Binding-site contacts:
Ligand atom C2 contacts residue GLU290 of chain 1.A at 3.4 Å.
Ligand atom C2 contacts residue GLN334 of chain 1.A at 4.1 Å.
Ligand atom C3 contacts residue LYS300 of chain 1.A at 3.7 Å.
Ligand atom O3 contacts residue GLN334 of chain 1.A at 3.7 Å.
Ligand atom O6 contacts residue PHE72 of chain 1.A at 3.7 Å.
Ligand atom O2 contacts residue ARG201 of chain 1.A at 3.5 Å (salt-bridge).
Ligand atom O5 contacts residue LEU336 of chain 1.A at 3.8 Å.
Ligand atom C1 contacts residue HIS39 of chain 1.A at 3.8 Å.
Ligand atom O3 contacts residue ARG201 of chain 1.A at 3.6 Å (salt-bridge).
Ligand atom C3 contacts residue GLU206 of chain 1.A at 3.7 Å.
Ligand atom C2 contacts residue LYS300 of chain 1.A at 3.6 Å.
Ligand atom O2 contacts residue LYS300 of chain 1.A at 3.0 Å (salt-bridge).
Ligand atom C6 contacts residue PHE72 of chain 1.A at 3.6 Å (hydrophobic).
Ligand atom C6 contacts residue HIS39 of chain 1.A at 3.4 Å.
Ligand atom O3 contacts residue GLU206 of chain 1.A at 2.6 Å (salt-bridge).
Ligand atom C2 contacts residue LYS197 of chain 1.A at 3.7 Å.
Ligand atom C6 contacts residue TYR169 of chain 1.A at 3.6 Å (hydrophobic).
Ligand atom O2 contacts residue GLU206 of chain 1.A at 2.8 Å (salt-bridge).
Ligand atom O5 contacts residue HIS39 of chain 1.A at 3.0 Å.
Ligand atom O3 contacts residue VAL298 of chain 1.A at 4.0 Å.
Ligand atom O5 contacts residue TYR169 of chain 1.A at 3.7 Å.
Ligand atom O3 contacts residue LYS197 of chain 1.A at 3.0 Å (salt-bridge).
Ligand atom O2 contacts residue GLN334 of chain 1.A at 3.3 Å (h-bond).
Ligand atom O2 contacts residue GLU290 of chain 1.A at 2.6 Å (salt-bridge).
Ligand atom C5 contacts residue HIS39 of chain 1.A at 3.9 Å.
Ligand atom O3 contacts residue LYS300 of chain 1.A at 2.7 Å (salt-bridge).
Ligand atom O3 contacts residue GLU290 of chain 1.A at 2.8 Å (salt-bridge).
Ligand atom O2 contacts residue ARG338 of chain 1.A at 2.8 Å (salt-bridge).
Ligand atom C1 contacts residue LEU336 of chain 1.A at 3.5 Å (hydrophobic).
Ligand atom O6 contacts residue HIS39 of chain 1.A at 2.6 Å (h-bond).
Ligand atom C2 contacts residue LEU336 of chain 1.A at 3.5 Å (hydrophobic).
Ligand atom C3 contacts residue LYS197 of chain 1.A at 3.6 Å.
Ligand atom C3 contacts residue GLU290 of chain 1.A at 3.6 Å.
Ligand atom C6 contacts residue TYR199 of chain 1.A at 3.8 Å (hydrophobic).
Ligand atom O2 contacts residue TYR199 of chain 1.A at 4.0 Å.
Ligand atom C2 contacts residue ARG338 of chain 1.A at 3.4 Å.
Ligand atom O2 contacts residue LYS197 of chain 1.A at 2.8 Å (salt-bridge).
Ligand atom C2 contacts residue GLU206 of chain 1.A at 3.5 Å.
Ligand atom O5 contacts residue TYR199 of chain 1.A at 4.0 Å.
Ligand atom C4 contacts residue TYR199 of chain 1.A at 4.0 Å (hydrophobic).

Sequence of chain 1.A:
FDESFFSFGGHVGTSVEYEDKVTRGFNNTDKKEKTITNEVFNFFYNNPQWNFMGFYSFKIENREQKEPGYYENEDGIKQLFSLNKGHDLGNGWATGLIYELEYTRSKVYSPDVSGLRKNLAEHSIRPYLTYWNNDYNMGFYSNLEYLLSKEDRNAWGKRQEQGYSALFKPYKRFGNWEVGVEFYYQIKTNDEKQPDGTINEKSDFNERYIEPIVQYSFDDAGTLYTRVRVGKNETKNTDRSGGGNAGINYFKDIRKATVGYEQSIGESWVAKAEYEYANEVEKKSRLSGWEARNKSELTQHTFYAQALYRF

A small-molecule ligand and the protein it binds are described below.
Small molecule (SMILES): OC[C@H]1O[C@@H]2O[C@H]3[C@H](O)[C@@H](O)[C@@H](O[C@H]4[C@H](O)[C@@H](O)[C@@H](O[C@H]5[C@H](O)[C@@H](O)[C@@H](O[C@H]6[C@H](O)[C@@H](O)[C@@H](O[C@H]7[C@H](O)[C@@H](O)[C@@H](O[C@H]8[C@H](O)[C@@H](O)[C@@H](O[C@H]1[C@H](O)[C@H]2O)O[C@@H]8CO)O[C@@H]7CO)O[C@@H]6CO)O[C@@H]5CO)O[C@@H]4CO)O[C@@H]3CO